Binding-site contacts:
Ligand atom C9 contacts residue HIS80 of chain 1.C at 3.9 Å.
Ligand atom C57 contacts residue ILE45 of chain 1.C at 3.5 Å (hydrophobic).
Ligand atom C11 contacts residue VAL77 of chain 1.C at 3.4 Å (hydrophobic).
Ligand atom F contacts residue ILE45 of chain 1.C at 3.1 Å.
Ligand atom C8 contacts residue LEU38 of chain 1.C at 3.6 Å (hydrophobic).
Ligand atom CL2 contacts residue HIS80 of chain 1.C at 3.8 Å.
Ligand atom CL2 contacts residue ILE83 of chain 1.C at 3.7 Å.
Ligand atom C46 contacts residue GLY42 of chain 1.C at 3.5 Å.
Ligand atom C9 contacts residue LEU38 of chain 1.C at 3.6 Å (hydrophobic).
Ligand atom C56 contacts residue GLY42 of chain 1.C at 3.5 Å.
Ligand atom C11 contacts residue HIS80 of chain 1.C at 3.4 Å.
Ligand atom C56 contacts residue LEU41 of chain 1.C at 3.8 Å (hydrophobic).
Ligand atom C10 contacts residue ILE83 of chain 1.C at 3.9 Å (hydrophobic).
Ligand atom C59 contacts residue VAL77 of chain 1.C at 3.5 Å (hydrophobic).
Ligand atom CL1 contacts residue LEU41 of chain 1.C at 4.0 Å.
Ligand atom C10 contacts residue HIS80 of chain 1.C at 3.3 Å.
Ligand atom N16 contacts residue VAL77 of chain 1.C at 3.8 Å.
Ligand atom C40 contacts residue ILE45 of chain 1.C at 3.5 Å (hydrophobic).
Ligand atom F contacts residue MET46 of chain 1.C at 3.6 Å.
Ligand atom O2 contacts residue PHE39 of chain 1.C at 3.6 Å.
Ligand atom C56 contacts residue LEU38 of chain 1.C at 3.4 Å (hydrophobic).
Ligand atom CL1 contacts residue ILE83 of chain 1.C at 3.8 Å.
Ligand atom C41 contacts residue GLY42 of chain 1.C at 3.5 Å.
Ligand atom O2 contacts residue LEU38 of chain 1.C at 3.8 Å.
Ligand atom C46 contacts residue LEU38 of chain 1.C at 3.4 Å (hydrophobic).
Ligand atom C41 contacts residue ILE45 of chain 1.C at 3.8 Å (hydrophobic).
Ligand atom CL1 contacts residue ILE45 of chain 1.C at 3.8 Å.
Ligand atom CL2 contacts residue TYR84 of chain 1.C at 3.8 Å.
Ligand atom C58 contacts residue VAL77 of chain 1.C at 4.0 Å (hydrophobic).
Ligand atom C38 contacts residue VAL77 of chain 1.C at 3.9 Å (hydrophobic).
Ligand atom C39 contacts residue GLN56 of chain 1.C at 3.7 Å.
Ligand atom C10 contacts residue VAL77 of chain 1.C at 3.3 Å (hydrophobic).
Ligand atom CL2 contacts residue LEU38 of chain 1.C at 3.2 Å.
Ligand atom CL1 contacts residue PHE70 of chain 1.C at 3.8 Å.
Ligand atom N49 contacts residue GLY42 of chain 1.C at 3.3 Å.
Ligand atom C48 contacts residue LEU38 of chain 1.C at 3.9 Å (hydrophobic).
Ligand atom C48 contacts residue GLY42 of chain 1.C at 3.8 Å.
Ligand atom N49 contacts residue LEU38 of chain 1.C at 2.8 Å (h-bond).
Ligand atom F contacts residue TYR51 of chain 1.C at 3.1 Å.
Ligand atom C58 contacts residue ILE45 of chain 1.C at 3.6 Å (hydrophobic).

Sequence of chain 1.C:
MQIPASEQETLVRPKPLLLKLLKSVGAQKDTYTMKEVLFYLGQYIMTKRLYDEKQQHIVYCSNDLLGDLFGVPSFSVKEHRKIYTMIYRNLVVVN

A small-molecule ligand and the protein it binds are described below.
Small molecule (SMILES): O=C(O)CCC(=O)NCCCCCCOC(=O)c1[nH]c2cc(Cl)ccc2c1-c1c(-c2ccc(F)cc2)ncn1Cc1ccc(Cl)cc1